This protein binds this small molecule.
Small molecule (SMILES): OC[C@H]1O[C@@H](O)[C@H](O)[C@@H](O)[C@@H]1O

Binding-site contacts:
Ligand atom C6 contacts residue PRO287 of chain 1.B at 4.0 Å (hydrophobic).
Ligand atom O5 contacts residue THR291 of chain 1.B at 3.3 Å.
Ligand atom O5 contacts residue ALA277 of chain 1.B at 3.9 Å.
Ligand atom C1 contacts residue PRO287 of chain 1.B at 3.8 Å (hydrophobic).
Ligand atom C5 contacts residue ALA277 of chain 1.B at 3.9 Å (hydrophobic).
Ligand atom C4 contacts residue ASN274 of chain 1.B at 4.1 Å.
Ligand atom C5 contacts residue THR291 of chain 1.B at 3.9 Å.
Ligand atom C3 contacts residue ASN274 of chain 1.B at 3.8 Å.
Ligand atom C6 contacts residue GLY286 of chain 1.B at 4.4 Å.
Ligand atom C4 contacts residue THR291 of chain 1.B at 3.8 Å.
Ligand atom C1 contacts residue THR291 of chain 1.B at 3.9 Å.
Ligand atom C6 contacts residue THR291 of chain 1.B at 4.1 Å.
Ligand atom O2 contacts residue SER275 of chain 1.B at 4.1 Å.
Ligand atom C2 contacts residue THR291 of chain 1.B at 3.7 Å.
Ligand atom C5 contacts residue ASN274 of chain 1.B at 3.5 Å.
Ligand atom O6 contacts residue PRO287 of chain 1.B at 3.0 Å (h-bond).
Ligand atom C1 contacts residue ALA277 of chain 1.B at 3.9 Å (hydrophobic).
Ligand atom C2 contacts residue ASN274 of chain 1.B at 2.5 Å.
Ligand atom C5 contacts residue PRO287 of chain 1.B at 4.2 Å (hydrophobic).
Ligand atom O5 contacts residue ASN274 of chain 1.B at 2.2 Å (h-bond).
Ligand atom C3 contacts residue SER276 of chain 1.B at 4.1 Å.
Ligand atom C1 contacts residue ASN274 of chain 1.B at 1.4 Å.
Ligand atom C6 contacts residue ALA277 of chain 1.B at 4.2 Å (hydrophobic).
Ligand atom O2 contacts residue ASN274 of chain 1.B at 3.0 Å (h-bond).
Ligand atom O5 contacts residue PRO287 of chain 1.B at 3.2 Å.
Ligand atom C2 contacts residue SER276 of chain 1.B at 4.1 Å.
Ligand atom O6 contacts residue ALA277 of chain 1.B at 3.4 Å.
Ligand atom C1 contacts residue SER276 of chain 1.B at 4.0 Å.
Ligand atom O2 contacts residue SER276 of chain 1.B at 3.5 Å (h-bond).
Ligand atom O6 contacts residue THR285 of chain 1.B at 4.3 Å.
Ligand atom C3 contacts residue THR291 of chain 1.B at 4.2 Å.
Ligand atom O6 contacts residue GLY286 of chain 1.B at 3.2 Å.

Sequence of chain 1.B:
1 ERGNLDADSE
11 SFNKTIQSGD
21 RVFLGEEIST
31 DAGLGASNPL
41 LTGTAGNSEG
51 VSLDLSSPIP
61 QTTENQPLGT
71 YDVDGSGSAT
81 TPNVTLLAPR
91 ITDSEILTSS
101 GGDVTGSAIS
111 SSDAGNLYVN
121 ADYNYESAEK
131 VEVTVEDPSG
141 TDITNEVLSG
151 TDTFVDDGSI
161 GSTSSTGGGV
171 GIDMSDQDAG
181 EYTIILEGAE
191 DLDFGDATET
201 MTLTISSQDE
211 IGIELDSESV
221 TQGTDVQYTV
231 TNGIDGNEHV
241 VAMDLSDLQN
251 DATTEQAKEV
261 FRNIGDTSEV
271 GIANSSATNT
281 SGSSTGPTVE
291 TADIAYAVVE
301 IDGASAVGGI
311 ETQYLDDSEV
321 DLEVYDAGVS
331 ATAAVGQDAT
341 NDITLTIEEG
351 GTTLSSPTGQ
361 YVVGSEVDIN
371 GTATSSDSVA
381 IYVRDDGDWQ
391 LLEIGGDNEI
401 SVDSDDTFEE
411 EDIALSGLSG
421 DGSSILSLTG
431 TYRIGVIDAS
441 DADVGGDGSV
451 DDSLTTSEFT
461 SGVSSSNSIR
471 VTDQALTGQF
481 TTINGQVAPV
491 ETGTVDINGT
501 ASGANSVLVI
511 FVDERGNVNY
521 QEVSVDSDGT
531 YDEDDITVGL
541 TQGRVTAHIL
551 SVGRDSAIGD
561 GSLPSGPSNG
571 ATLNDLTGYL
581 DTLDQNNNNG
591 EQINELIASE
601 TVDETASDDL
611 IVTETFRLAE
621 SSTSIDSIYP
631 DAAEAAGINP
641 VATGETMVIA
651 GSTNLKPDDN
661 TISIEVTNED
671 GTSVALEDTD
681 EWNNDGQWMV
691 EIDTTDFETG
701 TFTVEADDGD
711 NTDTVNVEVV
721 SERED